A protein and the small-molecule ligand that binds it are described below.
Small molecule (SMILES): CC(C)(C(=O)NCCSc1ccccc1Cl)S(=O)(=O)c1ccc(C(F)(F)F)cn1

Sequence of chain 1.E:
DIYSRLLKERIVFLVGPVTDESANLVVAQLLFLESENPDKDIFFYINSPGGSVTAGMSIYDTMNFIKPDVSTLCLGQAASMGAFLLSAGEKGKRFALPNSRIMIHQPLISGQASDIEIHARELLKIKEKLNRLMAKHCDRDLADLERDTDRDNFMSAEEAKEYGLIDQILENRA

Binding-site contacts:
Ligand atom CAY contacts residue SER52 of chain 1.E at 3.9 Å.
Ligand atom OAM contacts residue PHE60 of chain 1.F at 3.8 Å.
Ligand atom CAO contacts residue TYR62 of chain 1.F at 4.0 Å (hydrophobic).
Ligand atom NAI contacts residue PHE60 of chain 1.F at 3.3 Å.
Ligand atom NAI contacts residue PHE112 of chain 1.F at 3.6 Å.
Ligand atom FAD contacts residue ASP58 of chain 1.F at 4.0 Å.
Ligand atom OAR contacts residue TYR62 of chain 1.F at 1.9 Å (h-bond).
Ligand atom CBB contacts residue GLU26 of chain 1.F at 3.6 Å.
Ligand atom CAU contacts residue ARG194 of chain 1.F at 3.4 Å.
Ligand atom OAM contacts residue TYR62 of chain 1.F at 3.4 Å (h-bond).
Ligand atom CAY contacts residue GLU51 of chain 1.E at 4.0 Å.
Ligand atom OAR contacts residue PHE60 of chain 1.F at 3.9 Å.
Ligand atom FAD contacts residue LYS110 of chain 1.F at 3.1 Å.
Ligand atom CAZ contacts residue ARG194 of chain 1.F at 3.8 Å.
Ligand atom CAE contacts residue PHE112 of chain 1.F at 3.6 Å (hydrophobic).
Ligand atom CAT contacts residue TYR62 of chain 1.F at 3.1 Å (hydrophobic).
Ligand atom CAE contacts residue SER88 of chain 1.F at 3.2 Å.
Ligand atom CAE contacts residue PHE60 of chain 1.F at 3.5 Å (hydrophobic).
Ligand atom CAP contacts residue PHE60 of chain 1.F at 3.8 Å (hydrophobic).
Ligand atom CAN contacts residue ARG194 of chain 1.F at 3.2 Å.
Ligand atom CAW contacts residue ARG194 of chain 1.F at 4.0 Å.
Ligand atom SAV contacts residue GLU26 of chain 1.F at 3.8 Å.
Ligand atom NAS contacts residue ARG194 of chain 1.F at 3.6 Å.
Ligand atom CAU contacts residue ILE28 of chain 1.F at 3.9 Å (hydrophobic).
Ligand atom CLB contacts residue GLU26 of chain 1.F at 3.3 Å.
Ligand atom CAU contacts residue LEU48 of chain 1.E at 3.7 Å (hydrophobic).
Ligand atom CAU contacts residue GLU51 of chain 1.E at 4.1 Å.
Ligand atom FAA contacts residue ASP58 of chain 1.F at 2.7 Å.
Ligand atom CAJ contacts residue PHE60 of chain 1.F at 3.8 Å (hydrophobic).
Ligand atom NAS contacts residue TYR62 of chain 1.F at 3.3 Å (h-bond).
Ligand atom FAA contacts residue LYS110 of chain 1.F at 3.9 Å.
Ligand atom CAZ contacts residue GLU26 of chain 1.F at 3.8 Å.
Ligand atom OAK contacts residue LEU191 of chain 1.F at 4.0 Å.
Ligand atom CAC contacts residue LYS110 of chain 1.F at 4.1 Å.
Ligand atom CAY contacts residue ARG194 of chain 1.F at 3.6 Å.
Ligand atom NAI contacts residue SER88 of chain 1.F at 3.1 Å (h-bond).
Ligand atom CAT contacts residue ILE28 of chain 1.F at 3.3 Å (hydrophobic).
Ligand atom CAQ contacts residue TYR62 of chain 1.F at 2.8 Å (hydrophobic).
Ligand atom CAX contacts residue ARG194 of chain 1.F at 4.1 Å.
Ligand atom CAC contacts residue ASP58 of chain 1.F at 3.9 Å.

Sequence of chain 1.F:
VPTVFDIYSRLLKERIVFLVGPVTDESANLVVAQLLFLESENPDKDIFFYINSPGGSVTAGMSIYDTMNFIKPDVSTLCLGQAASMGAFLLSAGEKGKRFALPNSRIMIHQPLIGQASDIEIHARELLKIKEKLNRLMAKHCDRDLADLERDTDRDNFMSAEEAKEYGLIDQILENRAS